Sequence of chain 1.E:
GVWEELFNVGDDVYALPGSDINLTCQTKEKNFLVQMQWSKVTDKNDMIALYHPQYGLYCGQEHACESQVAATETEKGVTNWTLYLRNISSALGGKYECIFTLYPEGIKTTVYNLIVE

Binding-site contacts:
Ligand atom O6 contacts residue ASN87 of chain 1.E at 4.5 Å.
Ligand atom C5 contacts residue ASN87 of chain 1.E at 3.6 Å.
Ligand atom C2 contacts residue ASN87 of chain 1.E at 2.4 Å.
Ligand atom C4 contacts residue ASN87 of chain 1.E at 4.2 Å.
Ligand atom O7 contacts residue ASN87 of chain 1.E at 4.0 Å.
Ligand atom C1 contacts residue ASN87 of chain 1.E at 1.4 Å.
Ligand atom O5 contacts residue ASN87 of chain 1.E at 2.3 Å (h-bond).
Ligand atom N2 contacts residue ASN87 of chain 1.E at 2.9 Å (h-bond).
Ligand atom C7 contacts residue ASN87 of chain 1.E at 3.6 Å.
Ligand atom C3 contacts residue ASN87 of chain 1.E at 3.8 Å.
Ligand atom O6 contacts residue SER89 of chain 1.E at 4.4 Å.

The protein below binds the small molecule below.
Small molecule (SMILES): CC(=O)N[C@@H]1[C@@H](O)[C@H](O)[C@@H](CO)O[C@H]1O